Sequence of chain 1.C:
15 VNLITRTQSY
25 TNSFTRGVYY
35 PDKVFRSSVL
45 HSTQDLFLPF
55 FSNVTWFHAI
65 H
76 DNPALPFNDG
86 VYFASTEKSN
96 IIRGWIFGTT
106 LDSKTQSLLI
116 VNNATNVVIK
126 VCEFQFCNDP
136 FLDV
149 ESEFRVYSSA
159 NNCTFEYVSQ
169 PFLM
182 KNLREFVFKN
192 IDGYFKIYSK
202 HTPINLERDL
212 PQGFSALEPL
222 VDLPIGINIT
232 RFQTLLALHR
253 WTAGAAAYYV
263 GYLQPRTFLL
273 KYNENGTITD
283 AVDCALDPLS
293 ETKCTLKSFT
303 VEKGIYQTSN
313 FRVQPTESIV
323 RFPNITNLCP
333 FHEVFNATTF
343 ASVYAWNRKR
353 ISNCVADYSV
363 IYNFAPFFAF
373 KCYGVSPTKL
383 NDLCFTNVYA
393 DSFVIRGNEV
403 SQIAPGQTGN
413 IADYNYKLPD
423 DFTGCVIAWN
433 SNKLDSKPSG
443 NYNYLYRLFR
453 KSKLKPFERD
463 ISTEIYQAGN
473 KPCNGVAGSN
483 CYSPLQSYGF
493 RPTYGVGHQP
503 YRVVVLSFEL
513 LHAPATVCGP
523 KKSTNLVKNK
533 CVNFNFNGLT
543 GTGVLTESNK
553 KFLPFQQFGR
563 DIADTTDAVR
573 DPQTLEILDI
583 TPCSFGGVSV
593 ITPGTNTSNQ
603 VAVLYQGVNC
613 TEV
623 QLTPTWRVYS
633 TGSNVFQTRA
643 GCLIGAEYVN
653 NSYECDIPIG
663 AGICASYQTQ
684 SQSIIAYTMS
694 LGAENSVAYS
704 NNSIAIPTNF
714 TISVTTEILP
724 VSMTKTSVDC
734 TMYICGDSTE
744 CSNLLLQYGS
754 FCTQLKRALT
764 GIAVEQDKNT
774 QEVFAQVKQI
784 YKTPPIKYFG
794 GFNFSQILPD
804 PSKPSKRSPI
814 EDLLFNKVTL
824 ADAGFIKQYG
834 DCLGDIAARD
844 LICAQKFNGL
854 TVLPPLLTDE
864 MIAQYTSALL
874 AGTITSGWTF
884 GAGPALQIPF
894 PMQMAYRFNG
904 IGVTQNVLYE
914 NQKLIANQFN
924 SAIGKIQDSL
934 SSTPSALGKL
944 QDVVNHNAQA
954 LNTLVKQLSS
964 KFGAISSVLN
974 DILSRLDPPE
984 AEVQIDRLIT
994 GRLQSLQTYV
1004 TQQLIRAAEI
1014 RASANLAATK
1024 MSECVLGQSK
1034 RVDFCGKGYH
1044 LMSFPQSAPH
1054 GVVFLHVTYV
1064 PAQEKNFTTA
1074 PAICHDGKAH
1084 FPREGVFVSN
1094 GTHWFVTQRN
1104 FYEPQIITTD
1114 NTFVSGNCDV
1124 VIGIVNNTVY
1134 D

The small molecule below binds the protein below.
Small molecule (SMILES): CC(=O)N[C@@H]1[C@@H](O)[C@H](O)[C@@H](CO)O[C@H]1O

Binding-site contacts:
Ligand atom N2 contacts residue ASN159 of chain 1.C at 3.4 Å (h-bond).
Ligand atom C8 contacts residue ASN159 of chain 1.C at 3.6 Å.
Ligand atom C4 contacts residue ASN160 of chain 1.C at 4.2 Å.
Ligand atom N2 contacts residue ASN160 of chain 1.C at 3.0 Å (h-bond).
Ligand atom C7 contacts residue ASN159 of chain 1.C at 4.1 Å.
Ligand atom O7 contacts residue ASN160 of chain 1.C at 3.2 Å (h-bond).
Ligand atom C2 contacts residue ASN159 of chain 1.C at 3.9 Å.
Ligand atom C8 contacts residue ASN160 of chain 1.C at 3.5 Å.
Ligand atom C2 contacts residue ASN160 of chain 1.C at 2.5 Å.
Ligand atom C3 contacts residue ASN160 of chain 1.C at 3.8 Å.
Ligand atom C7 contacts residue ASN160 of chain 1.C at 3.0 Å.
Ligand atom C1 contacts residue ASN160 of chain 1.C at 1.4 Å.
Ligand atom C5 contacts residue ASN160 of chain 1.C at 3.6 Å.
Ligand atom O5 contacts residue ASN160 of chain 1.C at 2.3 Å (h-bond).